Sequence of chain 42.D:
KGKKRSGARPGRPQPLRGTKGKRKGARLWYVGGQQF

The small molecule below binds the protein below.
Small molecule (SMILES): N=c1ccn([C@H]2C[C@H](O)[C@@H](CO[P](=O)(O)O[C@H]3C[C@H](n4cnc5c(N)ncnc54)O[C@@H]3CO[P](=O)(O)O[C@H]3C[C@H](n4cnc5c(N)ncnc54)O[C@@H]3CO[P](=O)(O)O[C@H]3C[C@H](n4cnc5c(N)ncnc54)O[C@@H]3COP(=O)(O)O)O2)c(=O)[nH]1

Sequence of chain 3.B:
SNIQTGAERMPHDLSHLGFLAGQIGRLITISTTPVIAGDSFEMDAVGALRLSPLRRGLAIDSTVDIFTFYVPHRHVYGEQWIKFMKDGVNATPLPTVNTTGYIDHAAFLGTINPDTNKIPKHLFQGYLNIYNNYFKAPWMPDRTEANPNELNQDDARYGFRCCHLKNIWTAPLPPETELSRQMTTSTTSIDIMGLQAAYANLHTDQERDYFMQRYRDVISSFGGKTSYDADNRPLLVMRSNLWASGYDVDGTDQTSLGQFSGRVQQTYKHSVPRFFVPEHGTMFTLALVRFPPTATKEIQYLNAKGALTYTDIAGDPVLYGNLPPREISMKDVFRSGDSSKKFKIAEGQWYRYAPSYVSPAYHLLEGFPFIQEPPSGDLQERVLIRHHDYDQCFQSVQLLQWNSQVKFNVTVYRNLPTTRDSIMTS

Binding-site contacts:
Ligand atom P contacts residue TYR31 of chain 42.D at 3.5 Å.
Ligand atom C1' contacts residue GLY6 of chain 3.B at 2.9 Å.
Ligand atom C5' contacts residue TYR31 of chain 42.D at 3.0 Å (hydrophobic).
Ligand atom O3' contacts residue ARG420 of chain 43.B at 1.7 Å (salt-bridge).
Ligand atom P contacts residue ARG420 of chain 43.B at 2.5 Å.
Ligand atom N6 contacts residue ASP217 of chain 42.B at 2.8 Å (salt-bridge).
Ligand atom C4' contacts residue THR5 of chain 3.B at 2.6 Å.
Ligand atom C5 contacts residue ALA27 of chain 42.D at 2.9 Å (hydrophobic).
Ligand atom OP1 contacts residue ARG28 of chain 42.D at 2.7 Å (salt-bridge).
Ligand atom N6 contacts residue GLY26 of chain 42.D at 3.1 Å.
Ligand atom N7 contacts residue ALA27 of chain 42.D at 1.6 Å.
Ligand atom OP2 contacts residue ARG420 of chain 43.B at 3.4 Å (salt-bridge).
Ligand atom C5' contacts residue THR5 of chain 3.B at 3.1 Å.
Ligand atom C3' contacts residue GLY6 of chain 3.B at 3.2 Å.
Ligand atom C8 contacts residue ALA27 of chain 42.D at 2.0 Å (hydrophobic).
Ligand atom OP1 contacts residue THR418 of chain 43.B at 3.2 Å.
Ligand atom C4' contacts residue ARG420 of chain 43.B at 3.4 Å.
Ligand atom OP1 contacts residue ARG420 of chain 43.B at 2.4 Å (salt-bridge).
Ligand atom O5' contacts residue TYR31 of chain 42.D at 2.2 Å (h-bond).
Ligand atom O4' contacts residue GLY6 of chain 3.B at 2.9 Å.
Ligand atom C4' contacts residue GLY6 of chain 3.B at 3.1 Å.
Ligand atom O5' contacts residue ARG28 of chain 42.D at 3.1 Å (salt-bridge).
Ligand atom C5' contacts residue ARG28 of chain 42.D at 2.8 Å.
Ligand atom OP2 contacts residue GLU207 of chain 42.B at 2.0 Å (salt-bridge).
Ligand atom O3' contacts residue TYR31 of chain 42.D at 3.2 Å (h-bond).
Ligand atom N6 contacts residue ALA27 of chain 42.D at 3.2 Å (h-bond).
Ligand atom O5' contacts residue ARG420 of chain 43.B at 2.9 Å (salt-bridge).
Ligand atom N9 contacts residue ALA27 of chain 42.D at 3.1 Å.
Ligand atom P contacts residue ARG28 of chain 42.D at 3.4 Å.
Ligand atom O3' contacts residue THR5 of chain 3.B at 3.1 Å (h-bond).
Ligand atom O4' contacts residue ARG420 of chain 43.B at 3.2 Å (salt-bridge).
Ligand atom OP1 contacts residue PHE211 of chain 42.B at 2.1 Å.
Ligand atom C8 contacts residue ARG28 of chain 42.D at 3.1 Å.
Ligand atom N7 contacts residue GLY26 of chain 42.D at 2.7 Å.
Ligand atom O3' contacts residue GLY6 of chain 3.B at 2.3 Å (h-bond).
Ligand atom C5 contacts residue ALA7 of chain 3.B at 2.7 Å (hydrophobic).
Ligand atom P contacts residue GLU207 of chain 42.B at 3.4 Å.
Ligand atom C5 contacts residue GLY26 of chain 42.D at 3.5 Å.
Ligand atom C3' contacts residue THR5 of chain 3.B at 3.2 Å.
Ligand atom C6 contacts residue ALA7 of chain 3.B at 2.7 Å (hydrophobic).

Sequence of chain 43.B:
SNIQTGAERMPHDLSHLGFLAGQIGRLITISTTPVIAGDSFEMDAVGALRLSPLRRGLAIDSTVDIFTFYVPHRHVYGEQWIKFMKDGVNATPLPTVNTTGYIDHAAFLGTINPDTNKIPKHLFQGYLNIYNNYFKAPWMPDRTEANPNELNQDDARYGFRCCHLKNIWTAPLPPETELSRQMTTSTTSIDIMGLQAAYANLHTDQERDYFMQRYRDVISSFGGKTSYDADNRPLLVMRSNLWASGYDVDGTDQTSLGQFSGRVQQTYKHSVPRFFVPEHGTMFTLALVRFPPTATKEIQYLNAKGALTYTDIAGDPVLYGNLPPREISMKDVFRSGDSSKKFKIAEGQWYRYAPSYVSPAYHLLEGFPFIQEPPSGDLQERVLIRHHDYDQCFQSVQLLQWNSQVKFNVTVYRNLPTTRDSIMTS

Sequence of chain 42.B:
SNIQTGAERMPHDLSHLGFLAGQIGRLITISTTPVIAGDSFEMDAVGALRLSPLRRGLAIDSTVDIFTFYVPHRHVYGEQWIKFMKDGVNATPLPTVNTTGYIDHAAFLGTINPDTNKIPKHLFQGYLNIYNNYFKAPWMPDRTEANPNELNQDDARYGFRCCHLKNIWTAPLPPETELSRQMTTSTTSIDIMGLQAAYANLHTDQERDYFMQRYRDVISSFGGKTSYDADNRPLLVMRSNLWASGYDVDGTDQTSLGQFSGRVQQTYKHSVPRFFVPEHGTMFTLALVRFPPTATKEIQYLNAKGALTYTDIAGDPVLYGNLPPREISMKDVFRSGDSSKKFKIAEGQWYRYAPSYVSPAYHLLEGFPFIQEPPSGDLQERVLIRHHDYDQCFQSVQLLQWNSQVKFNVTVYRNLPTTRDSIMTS